Sequence of chain 1.A:
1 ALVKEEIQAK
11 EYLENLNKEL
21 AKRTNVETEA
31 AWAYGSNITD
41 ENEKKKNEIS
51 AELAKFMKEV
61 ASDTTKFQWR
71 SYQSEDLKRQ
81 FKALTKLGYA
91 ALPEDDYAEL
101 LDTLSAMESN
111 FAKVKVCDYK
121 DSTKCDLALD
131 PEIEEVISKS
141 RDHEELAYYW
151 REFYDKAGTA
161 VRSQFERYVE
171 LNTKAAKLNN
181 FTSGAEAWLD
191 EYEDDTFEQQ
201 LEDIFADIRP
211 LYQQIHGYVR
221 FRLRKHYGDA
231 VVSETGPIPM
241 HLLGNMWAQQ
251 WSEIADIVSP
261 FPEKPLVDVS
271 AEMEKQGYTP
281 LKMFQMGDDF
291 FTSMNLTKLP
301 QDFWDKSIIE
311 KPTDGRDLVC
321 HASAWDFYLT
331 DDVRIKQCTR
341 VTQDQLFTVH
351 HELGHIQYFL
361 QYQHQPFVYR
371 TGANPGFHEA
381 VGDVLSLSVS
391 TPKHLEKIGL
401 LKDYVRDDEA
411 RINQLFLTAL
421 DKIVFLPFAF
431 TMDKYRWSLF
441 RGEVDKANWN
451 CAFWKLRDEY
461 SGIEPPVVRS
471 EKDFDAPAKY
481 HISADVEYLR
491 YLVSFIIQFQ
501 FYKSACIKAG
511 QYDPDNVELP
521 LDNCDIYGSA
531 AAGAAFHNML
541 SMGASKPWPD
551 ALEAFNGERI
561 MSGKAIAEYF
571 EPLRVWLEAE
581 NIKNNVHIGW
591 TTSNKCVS

The small molecule below binds the protein below.
Small molecule (SMILES): CC(=O)N[C@@H]1[C@@H](O)[C@H](O)[C@@H](CO)O[C@H]1O

Binding-site contacts:
Ligand atom C6 contacts residue GLU41 of chain 1.A at 3.4 Å.
Ligand atom C8 contacts residue ARG316 of chain 1.A at 3.4 Å.
Ligand atom O6 contacts residue ASN42 of chain 1.A at 4.0 Å.
Ligand atom C5 contacts residue ASN37 of chain 1.A at 3.6 Å.
Ligand atom N2 contacts residue ASN37 of chain 1.A at 2.9 Å (h-bond).
Ligand atom C8 contacts residue ASP314 of chain 1.A at 4.0 Å.
Ligand atom C1 contacts residue ASN37 of chain 1.A at 1.4 Å.
Ligand atom C6 contacts residue ASN42 of chain 1.A at 4.2 Å.
Ligand atom O5 contacts residue THR39 of chain 1.A at 4.0 Å.
Ligand atom C6 contacts residue THR39 of chain 1.A at 4.0 Å.
Ligand atom C1 contacts residue ASN42 of chain 1.A at 4.0 Å.
Ligand atom C1 contacts residue THR39 of chain 1.A at 4.2 Å.
Ligand atom O5 contacts residue ASN42 of chain 1.A at 3.4 Å (h-bond).
Ligand atom C2 contacts residue ASN37 of chain 1.A at 2.4 Å.
Ligand atom O7 contacts residue ASN37 of chain 1.A at 3.6 Å (h-bond).
Ligand atom O5 contacts residue ASN37 of chain 1.A at 2.3 Å (h-bond).
Ligand atom C4 contacts residue ASN37 of chain 1.A at 4.2 Å.
Ligand atom O6 contacts residue GLU41 of chain 1.A at 3.4 Å (salt-bridge).
Ligand atom C7 contacts residue ASN37 of chain 1.A at 3.5 Å.
Ligand atom C3 contacts residue ASN37 of chain 1.A at 3.8 Å.
Ligand atom C5 contacts residue THR39 of chain 1.A at 4.3 Å.
Ligand atom O6 contacts residue THR39 of chain 1.A at 2.9 Å (h-bond).